This small molecule binds to this protein.
Small molecule (SMILES): N=c1ccn([C@H]2C[C@H](O[P](=O)(O)OC[C@H]3O[C@@H](n4cnc5c(N)ncnc54)C[C@@H]3O[P](=O)(O)OC[C@H]3O[C@@H](n4cnc5c(N)ncnc54)C[C@@H]3O[P](=O)(O)OC[C@H]3O[C@@H](n4cnc5c(N)ncnc54)C[C@@H]3O)[C@@H](COP(=O)=O)O2)c(=O)[nH]1

Sequence of chain 32.A:
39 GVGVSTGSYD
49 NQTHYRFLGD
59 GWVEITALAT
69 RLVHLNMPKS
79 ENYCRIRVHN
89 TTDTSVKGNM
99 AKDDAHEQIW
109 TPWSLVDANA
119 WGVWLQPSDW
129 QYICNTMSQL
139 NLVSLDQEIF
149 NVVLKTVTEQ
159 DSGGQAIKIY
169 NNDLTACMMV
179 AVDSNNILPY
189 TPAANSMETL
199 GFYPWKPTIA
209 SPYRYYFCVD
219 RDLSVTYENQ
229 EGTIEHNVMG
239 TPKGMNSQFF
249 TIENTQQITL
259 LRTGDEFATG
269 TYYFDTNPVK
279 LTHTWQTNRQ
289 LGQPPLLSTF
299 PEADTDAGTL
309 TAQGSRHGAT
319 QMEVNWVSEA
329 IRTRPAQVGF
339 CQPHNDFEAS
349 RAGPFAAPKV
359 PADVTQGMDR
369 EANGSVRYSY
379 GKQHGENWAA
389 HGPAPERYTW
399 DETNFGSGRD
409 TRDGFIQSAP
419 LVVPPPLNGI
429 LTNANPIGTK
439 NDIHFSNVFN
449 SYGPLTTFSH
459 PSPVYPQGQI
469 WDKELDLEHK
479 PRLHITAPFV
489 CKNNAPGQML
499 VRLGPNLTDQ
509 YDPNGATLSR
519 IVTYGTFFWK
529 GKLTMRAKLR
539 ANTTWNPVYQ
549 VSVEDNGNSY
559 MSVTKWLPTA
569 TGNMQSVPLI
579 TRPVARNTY

Binding-site contacts:
Ligand atom O4' contacts residue TRP60 of chain 32.A at 4.2 Å.
Ligand atom N1 contacts residue TRP60 of chain 32.A at 3.5 Å.
Ligand atom C3' contacts residue PRO276 of chain 32.A at 3.2 Å (hydrophobic).
Ligand atom O3' contacts residue GLN137 of chain 32.A at 2.0 Å (h-bond).
Ligand atom OP1 contacts residue PRO276 of chain 32.A at 3.1 Å.
Ligand atom O5' contacts residue GLN137 of chain 32.A at 4.3 Å.
Ligand atom C4 contacts residue TRP60 of chain 32.A at 3.5 Å (hydrophobic).
Ligand atom N7 contacts residue TRP60 of chain 32.A at 3.9 Å.
Ligand atom C6 contacts residue TRP60 of chain 32.A at 3.4 Å (hydrophobic).
Ligand atom C1' contacts residue TRP60 of chain 32.A at 3.5 Å (hydrophobic).
Ligand atom N6 contacts residue ASP58 of chain 32.A at 4.3 Å.
Ligand atom C5 contacts residue TRP60 of chain 32.A at 3.8 Å (hydrophobic).
Ligand atom C5' contacts residue PRO276 of chain 32.A at 3.7 Å (hydrophobic).
Ligand atom N3 contacts residue TRP60 of chain 32.A at 3.0 Å.
Ligand atom C2 contacts residue TRP60 of chain 32.A at 3.4 Å (hydrophobic).
Ligand atom OP1 contacts residue ASN275 of chain 32.A at 4.5 Å.
Ligand atom C3' contacts residue GLN137 of chain 32.A at 2.6 Å.
Ligand atom C2' contacts residue TRP60 of chain 32.A at 4.1 Å (hydrophobic).
Ligand atom O5' contacts residue TRP60 of chain 32.A at 3.8 Å.
Ligand atom P contacts residue GLN137 of chain 32.A at 3.5 Å.
Ligand atom C4' contacts residue GLN137 of chain 32.A at 4.1 Å.
Ligand atom OP2 contacts residue ARG534 of chain 32.A at 3.6 Å.
Ligand atom C4' contacts residue PRO276 of chain 32.A at 3.7 Å (hydrophobic).
Ligand atom OP2 contacts residue PRO276 of chain 32.A at 3.9 Å.
Ligand atom N9 contacts residue TRP60 of chain 32.A at 3.8 Å.
Ligand atom OP2 contacts residue GLN137 of chain 32.A at 3.8 Å.
Ligand atom C1' contacts residue GLN137 of chain 32.A at 4.0 Å.
Ligand atom OP1 contacts residue GLN137 of chain 32.A at 4.4 Å.
Ligand atom OP2 contacts residue ASN139 of chain 32.A at 3.3 Å (h-bond).
Ligand atom C8 contacts residue TRP60 of chain 32.A at 4.4 Å (hydrophobic).
Ligand atom O3' contacts residue TRP60 of chain 32.A at 4.4 Å.
Ligand atom O3' contacts residue PRO276 of chain 32.A at 3.4 Å.
Ligand atom P contacts residue PRO276 of chain 32.A at 3.8 Å.
Ligand atom OP1 contacts residue ASN139 of chain 32.A at 3.1 Å (h-bond).
Ligand atom C2' contacts residue GLN137 of chain 32.A at 2.9 Å.
Ligand atom N6 contacts residue TRP60 of chain 32.A at 3.0 Å.
Ligand atom P contacts residue ASN139 of chain 32.A at 3.7 Å.
Ligand atom N6 contacts residue GLY57 of chain 32.A at 3.7 Å.
Ligand atom OP2 contacts residue TRP60 of chain 32.A at 4.4 Å.
Ligand atom O5' contacts residue PRO276 of chain 32.A at 2.8 Å.